A protein and the small-molecule ligand that binds it are described below.
Small molecule (SMILES): CC(=O)N[C@@H]1[C@@H](O)[C@H](O)[C@@H](CO)O[C@H]1O

Sequence of chain 1.E:
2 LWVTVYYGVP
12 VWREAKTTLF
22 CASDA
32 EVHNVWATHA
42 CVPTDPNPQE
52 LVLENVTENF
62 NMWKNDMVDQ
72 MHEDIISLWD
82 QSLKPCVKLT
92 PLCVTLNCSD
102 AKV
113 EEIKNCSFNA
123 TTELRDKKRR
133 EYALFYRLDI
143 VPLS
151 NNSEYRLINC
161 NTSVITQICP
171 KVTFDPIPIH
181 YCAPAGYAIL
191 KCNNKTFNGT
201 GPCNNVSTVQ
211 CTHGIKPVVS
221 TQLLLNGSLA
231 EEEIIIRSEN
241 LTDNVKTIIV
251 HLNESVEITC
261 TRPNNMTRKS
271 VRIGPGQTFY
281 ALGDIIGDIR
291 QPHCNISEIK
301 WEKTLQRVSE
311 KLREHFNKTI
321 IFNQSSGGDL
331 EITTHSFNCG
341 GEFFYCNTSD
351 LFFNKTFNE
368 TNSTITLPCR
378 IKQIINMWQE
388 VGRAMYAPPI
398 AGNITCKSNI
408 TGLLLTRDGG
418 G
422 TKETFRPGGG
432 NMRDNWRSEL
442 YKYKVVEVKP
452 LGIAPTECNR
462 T

Binding-site contacts:
Ligand atom N2 contacts residue ASN317 of chain 1.E at 3.1 Å (h-bond).
Ligand atom C5 contacts residue ASN317 of chain 1.E at 3.6 Å.
Ligand atom C3 contacts residue ASN317 of chain 1.E at 3.9 Å.
Ligand atom C1 contacts residue ASN317 of chain 1.E at 1.5 Å.
Ligand atom C7 contacts residue ASN317 of chain 1.E at 3.2 Å.
Ligand atom O7 contacts residue ASN317 of chain 1.E at 3.2 Å (h-bond).
Ligand atom C4 contacts residue ASN317 of chain 1.E at 4.3 Å.
Ligand atom C2 contacts residue ASN317 of chain 1.E at 2.6 Å.
Ligand atom C8 contacts residue ASN317 of chain 1.E at 4.1 Å.
Ligand atom O5 contacts residue ASN317 of chain 1.E at 2.3 Å (h-bond).